A protein and the small-molecule ligand that binds it are described below.
Small molecule (SMILES): CC(=O)N[C@@H]1[C@@H](O)[C@H](O)[C@@H](CO)O[C@H]1O

Binding-site contacts:
Ligand atom C4 contacts residue ASN217 of chain 1.A at 4.2 Å.
Ligand atom C5 contacts residue ASN217 of chain 1.A at 3.6 Å.
Ligand atom O5 contacts residue ASN217 of chain 1.A at 2.4 Å (h-bond).
Ligand atom N2 contacts residue ASN217 of chain 1.A at 2.9 Å (h-bond).
Ligand atom C3 contacts residue ASN217 of chain 1.A at 3.8 Å.
Ligand atom C6 contacts residue ASN217 of chain 1.A at 4.2 Å.
Ligand atom O6 contacts residue ASN217 of chain 1.A at 3.4 Å (h-bond).
Ligand atom O7 contacts residue ASN217 of chain 1.A at 3.5 Å (h-bond).
Ligand atom C2 contacts residue ASN217 of chain 1.A at 2.5 Å.
Ligand atom C7 contacts residue ASN217 of chain 1.A at 3.5 Å.
Ligand atom O7 contacts residue THR213 of chain 1.A at 4.2 Å.
Ligand atom C1 contacts residue ASN217 of chain 1.A at 1.4 Å.

Sequence of chain 1.A:
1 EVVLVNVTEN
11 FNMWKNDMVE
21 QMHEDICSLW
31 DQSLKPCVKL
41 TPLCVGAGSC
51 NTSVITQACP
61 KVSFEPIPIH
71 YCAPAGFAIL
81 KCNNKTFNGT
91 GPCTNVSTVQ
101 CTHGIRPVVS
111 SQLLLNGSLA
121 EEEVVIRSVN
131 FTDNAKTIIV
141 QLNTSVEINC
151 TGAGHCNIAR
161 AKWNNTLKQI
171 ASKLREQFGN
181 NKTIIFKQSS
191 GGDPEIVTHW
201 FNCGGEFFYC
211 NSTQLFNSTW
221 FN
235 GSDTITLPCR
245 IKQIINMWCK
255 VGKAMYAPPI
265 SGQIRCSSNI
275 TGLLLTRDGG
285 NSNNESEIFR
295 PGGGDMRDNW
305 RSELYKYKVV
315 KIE